The protein below binds the small molecule below.
Small molecule (SMILES): CC(=O)N[C@@H]1[C@@H](O)[C@H](O)[C@@H](CO)O[C@H]1O

Sequence of chain 1.B:
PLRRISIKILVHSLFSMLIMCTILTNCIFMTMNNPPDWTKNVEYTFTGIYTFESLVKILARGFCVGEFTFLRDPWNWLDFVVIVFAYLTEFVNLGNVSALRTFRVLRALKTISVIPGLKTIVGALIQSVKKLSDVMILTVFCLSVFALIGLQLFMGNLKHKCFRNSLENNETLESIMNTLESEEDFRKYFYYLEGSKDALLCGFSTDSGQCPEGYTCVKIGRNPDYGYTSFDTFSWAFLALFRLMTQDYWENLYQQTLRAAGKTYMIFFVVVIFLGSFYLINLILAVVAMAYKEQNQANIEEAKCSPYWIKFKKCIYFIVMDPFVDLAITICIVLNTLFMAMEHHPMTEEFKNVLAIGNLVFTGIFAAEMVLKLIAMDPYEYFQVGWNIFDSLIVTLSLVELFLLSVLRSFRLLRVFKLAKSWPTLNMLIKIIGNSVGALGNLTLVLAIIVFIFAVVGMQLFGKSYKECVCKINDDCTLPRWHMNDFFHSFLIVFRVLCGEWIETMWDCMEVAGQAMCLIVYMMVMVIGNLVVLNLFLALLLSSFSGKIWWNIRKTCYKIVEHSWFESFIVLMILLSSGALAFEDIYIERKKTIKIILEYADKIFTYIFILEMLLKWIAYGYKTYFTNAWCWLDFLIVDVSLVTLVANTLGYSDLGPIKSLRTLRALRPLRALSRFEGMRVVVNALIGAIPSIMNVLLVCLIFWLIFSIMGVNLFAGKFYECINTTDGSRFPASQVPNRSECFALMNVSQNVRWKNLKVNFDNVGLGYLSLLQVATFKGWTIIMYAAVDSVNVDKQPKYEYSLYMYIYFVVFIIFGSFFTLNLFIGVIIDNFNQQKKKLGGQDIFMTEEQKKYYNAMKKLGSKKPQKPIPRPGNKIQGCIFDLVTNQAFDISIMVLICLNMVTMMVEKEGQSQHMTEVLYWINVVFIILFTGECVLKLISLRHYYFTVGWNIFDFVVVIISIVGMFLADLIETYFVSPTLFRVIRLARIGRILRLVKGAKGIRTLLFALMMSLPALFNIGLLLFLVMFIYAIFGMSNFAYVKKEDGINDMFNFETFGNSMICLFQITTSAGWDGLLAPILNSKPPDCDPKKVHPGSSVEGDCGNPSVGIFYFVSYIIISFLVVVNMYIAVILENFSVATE

Binding-site contacts:
Ligand atom C3 contacts residue ASN1418 of chain 1.B at 3.5 Å.
Ligand atom O5 contacts residue ASN1418 of chain 1.B at 2.0 Å (h-bond).
Ligand atom C8 contacts residue ASN1418 of chain 1.B at 4.4 Å.
Ligand atom C4 contacts residue ASN1418 of chain 1.B at 4.1 Å.
Ligand atom C2 contacts residue ASN1418 of chain 1.B at 2.2 Å.
Ligand atom N2 contacts residue ASN1418 of chain 1.B at 2.5 Å (h-bond).
Ligand atom C5 contacts residue ASN1418 of chain 1.B at 3.5 Å.
Ligand atom C6 contacts residue ASN1418 of chain 1.B at 4.0 Å.
Ligand atom O7 contacts residue ASN1418 of chain 1.B at 4.2 Å.
Ligand atom C1 contacts residue ASN1418 of chain 1.B at 1.5 Å.
Ligand atom C7 contacts residue ASN1418 of chain 1.B at 3.5 Å.